This small molecule binds to this protein.
Small molecule (SMILES): CC(=O)N[C@@H]1[C@@H](O)[C@H](O)[C@@H](CO)O[C@H]1O

Binding-site contacts:
Ligand atom O5 contacts residue ASN697 of chain 1.B at 2.4 Å (h-bond).
Ligand atom C4 contacts residue ASN697 of chain 1.B at 4.2 Å.
Ligand atom O7 contacts residue ASN697 of chain 1.B at 3.0 Å (h-bond).
Ligand atom C5 contacts residue ASN697 of chain 1.B at 3.7 Å.
Ligand atom C3 contacts residue ASN697 of chain 1.B at 3.8 Å.
Ligand atom C1 contacts residue ASN697 of chain 1.B at 1.4 Å.
Ligand atom C8 contacts residue ASN697 of chain 1.B at 4.3 Å.
Ligand atom O5 contacts residue ASP784 of chain 1.C at 4.0 Å.
Ligand atom C8 contacts residue GLY1119 of chain 1.B at 3.6 Å.
Ligand atom C7 contacts residue ASN697 of chain 1.B at 3.1 Å.
Ligand atom N2 contacts residue ASN697 of chain 1.B at 2.9 Å (h-bond).
Ligand atom C2 contacts residue ASN697 of chain 1.B at 2.4 Å.

Sequence of chain 1.B:
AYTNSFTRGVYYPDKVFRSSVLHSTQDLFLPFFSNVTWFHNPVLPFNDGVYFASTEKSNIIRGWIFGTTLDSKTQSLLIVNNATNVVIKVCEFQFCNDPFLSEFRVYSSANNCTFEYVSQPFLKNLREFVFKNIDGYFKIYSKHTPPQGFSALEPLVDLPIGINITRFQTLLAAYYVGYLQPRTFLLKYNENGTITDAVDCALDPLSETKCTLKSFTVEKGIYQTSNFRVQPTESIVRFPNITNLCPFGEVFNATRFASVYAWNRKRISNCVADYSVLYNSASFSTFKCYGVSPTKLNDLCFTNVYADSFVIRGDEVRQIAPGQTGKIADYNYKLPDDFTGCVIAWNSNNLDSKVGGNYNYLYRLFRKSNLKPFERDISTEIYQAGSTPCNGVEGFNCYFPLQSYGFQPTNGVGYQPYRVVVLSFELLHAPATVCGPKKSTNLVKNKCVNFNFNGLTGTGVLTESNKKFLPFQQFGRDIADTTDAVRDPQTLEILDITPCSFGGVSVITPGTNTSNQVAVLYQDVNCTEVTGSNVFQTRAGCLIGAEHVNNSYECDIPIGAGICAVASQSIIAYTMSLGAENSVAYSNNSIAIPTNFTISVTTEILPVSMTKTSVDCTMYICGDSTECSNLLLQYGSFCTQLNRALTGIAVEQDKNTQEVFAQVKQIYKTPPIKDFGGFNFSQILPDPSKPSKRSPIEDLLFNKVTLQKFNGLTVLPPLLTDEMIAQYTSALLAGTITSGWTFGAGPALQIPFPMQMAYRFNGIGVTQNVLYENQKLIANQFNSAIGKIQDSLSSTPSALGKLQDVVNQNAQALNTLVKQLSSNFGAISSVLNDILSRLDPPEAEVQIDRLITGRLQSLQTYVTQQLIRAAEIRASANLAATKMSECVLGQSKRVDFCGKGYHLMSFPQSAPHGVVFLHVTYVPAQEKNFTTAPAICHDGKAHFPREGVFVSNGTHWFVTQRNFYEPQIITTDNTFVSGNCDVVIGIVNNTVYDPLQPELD

Sequence of chain 1.C:
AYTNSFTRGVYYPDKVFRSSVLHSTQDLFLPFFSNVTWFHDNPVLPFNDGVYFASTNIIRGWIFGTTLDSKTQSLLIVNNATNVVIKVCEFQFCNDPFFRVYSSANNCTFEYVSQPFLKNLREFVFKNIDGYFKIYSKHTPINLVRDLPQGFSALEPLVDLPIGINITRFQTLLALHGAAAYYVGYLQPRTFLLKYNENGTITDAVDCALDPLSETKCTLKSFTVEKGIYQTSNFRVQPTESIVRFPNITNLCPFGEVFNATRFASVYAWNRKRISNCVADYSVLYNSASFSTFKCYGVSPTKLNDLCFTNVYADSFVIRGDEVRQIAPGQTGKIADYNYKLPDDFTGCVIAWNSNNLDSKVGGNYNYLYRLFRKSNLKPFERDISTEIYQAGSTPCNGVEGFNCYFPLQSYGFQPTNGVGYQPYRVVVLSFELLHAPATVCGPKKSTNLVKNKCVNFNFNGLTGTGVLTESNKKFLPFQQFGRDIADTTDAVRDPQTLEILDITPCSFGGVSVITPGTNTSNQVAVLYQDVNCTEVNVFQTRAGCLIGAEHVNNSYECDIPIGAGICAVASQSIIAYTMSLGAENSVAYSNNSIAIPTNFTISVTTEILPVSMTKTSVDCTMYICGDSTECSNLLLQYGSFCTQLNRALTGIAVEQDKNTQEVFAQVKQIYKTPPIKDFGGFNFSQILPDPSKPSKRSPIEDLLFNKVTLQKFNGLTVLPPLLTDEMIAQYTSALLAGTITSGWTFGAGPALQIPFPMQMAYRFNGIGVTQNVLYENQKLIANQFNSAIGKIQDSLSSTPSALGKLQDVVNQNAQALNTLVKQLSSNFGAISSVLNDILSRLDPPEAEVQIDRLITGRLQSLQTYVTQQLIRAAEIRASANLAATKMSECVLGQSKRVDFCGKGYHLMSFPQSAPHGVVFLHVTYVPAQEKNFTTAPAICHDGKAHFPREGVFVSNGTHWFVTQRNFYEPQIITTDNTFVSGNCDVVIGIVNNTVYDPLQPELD